Sequence of chain 1.A:
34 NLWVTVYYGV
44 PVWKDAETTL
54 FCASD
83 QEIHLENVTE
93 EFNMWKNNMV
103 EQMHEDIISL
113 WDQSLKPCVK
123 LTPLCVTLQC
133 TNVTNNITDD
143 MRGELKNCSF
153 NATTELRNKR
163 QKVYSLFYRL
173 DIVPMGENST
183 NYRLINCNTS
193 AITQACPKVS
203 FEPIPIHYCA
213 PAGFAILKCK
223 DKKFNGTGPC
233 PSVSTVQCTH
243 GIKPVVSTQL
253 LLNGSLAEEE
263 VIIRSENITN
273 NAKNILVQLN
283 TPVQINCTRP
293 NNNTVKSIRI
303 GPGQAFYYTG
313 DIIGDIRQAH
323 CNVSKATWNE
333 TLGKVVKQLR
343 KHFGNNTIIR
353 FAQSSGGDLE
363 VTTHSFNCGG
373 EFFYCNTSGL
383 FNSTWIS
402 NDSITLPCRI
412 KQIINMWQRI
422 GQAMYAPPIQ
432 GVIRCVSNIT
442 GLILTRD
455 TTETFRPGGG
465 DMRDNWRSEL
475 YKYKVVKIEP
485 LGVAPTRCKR

Binding-site contacts:
Ligand atom O3 contacts residue NAG2 of chain 1.P at 3.5 Å.
Ligand atom C8 contacts residue SER380 of chain 1.A at 3.9 Å.
Ligand atom C4 contacts residue ASN384 of chain 1.A at 4.4 Å.
Ligand atom C7 contacts residue NAG2 of chain 1.P at 3.9 Å.
Ligand atom C7 contacts residue ASN384 of chain 1.A at 3.4 Å.
Ligand atom C8 contacts residue GLN355 of chain 1.A at 3.7 Å.
Ligand atom C8 contacts residue NAG1 of chain 1.P at 4.2 Å.
Ligand atom C1 contacts residue ASN384 of chain 1.A at 1.5 Å.
Ligand atom C8 contacts residue NAG2 of chain 1.P at 3.8 Å.
Ligand atom N2 contacts residue ASN384 of chain 1.A at 2.9 Å (h-bond).
Ligand atom C2 contacts residue ASN384 of chain 1.A at 2.5 Å.
Ligand atom O7 contacts residue NAG1 of chain 1.P at 4.5 Å.
Ligand atom N2 contacts residue NAG2 of chain 1.P at 3.9 Å.
Ligand atom C5 contacts residue ASN384 of chain 1.A at 3.8 Å.
Ligand atom O5 contacts residue ASN384 of chain 1.A at 2.5 Å (h-bond).
Ligand atom O7 contacts residue SER380 of chain 1.A at 4.3 Å.
Ligand atom C3 contacts residue ASN384 of chain 1.A at 3.9 Å.
Ligand atom O7 contacts residue ASN384 of chain 1.A at 3.5 Å (h-bond).
Ligand atom C8 contacts residue ASN384 of chain 1.A at 4.1 Å.

The small molecule below binds the protein below.
Small molecule (SMILES): CC(=O)N[C@@H]1[C@@H](O)[C@H](O)[C@@H](CO)O[C@H]1O